Binding-site contacts:
Ligand atom C8 contacts residue PRO159 of chain 1.A at 3.7 Å (hydrophobic).
Ligand atom C5 contacts residue ASN160 of chain 1.A at 3.7 Å.
Ligand atom C1 contacts residue ASN160 of chain 1.A at 1.4 Å.
Ligand atom O5 contacts residue ASN160 of chain 1.A at 2.4 Å (h-bond).
Ligand atom O7 contacts residue ASN160 of chain 1.A at 3.3 Å (h-bond).
Ligand atom C4 contacts residue ASN160 of chain 1.A at 4.3 Å.
Ligand atom C3 contacts residue ASN160 of chain 1.A at 3.8 Å.
Ligand atom C8 contacts residue ASN160 of chain 1.A at 3.9 Å.
Ligand atom C7 contacts residue ASN160 of chain 1.A at 3.2 Å.
Ligand atom C2 contacts residue ASN160 of chain 1.A at 2.5 Å.
Ligand atom N2 contacts residue ASN160 of chain 1.A at 2.8 Å (h-bond).

Sequence of chain 1.A:
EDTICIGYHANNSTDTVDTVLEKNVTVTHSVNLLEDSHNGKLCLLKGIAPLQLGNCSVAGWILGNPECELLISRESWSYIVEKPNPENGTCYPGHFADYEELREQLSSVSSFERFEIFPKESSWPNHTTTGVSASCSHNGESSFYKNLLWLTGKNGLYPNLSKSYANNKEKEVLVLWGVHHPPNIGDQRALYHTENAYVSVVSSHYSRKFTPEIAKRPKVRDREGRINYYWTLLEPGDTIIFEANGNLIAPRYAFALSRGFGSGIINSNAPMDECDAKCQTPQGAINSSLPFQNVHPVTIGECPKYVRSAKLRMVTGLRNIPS

The protein below binds the small molecule below.
Small molecule (SMILES): CC(=O)N[C@@H]1[C@@H](O)[C@H](O)[C@@H](CO)O[C@H]1O